This small molecule binds to this protein.
Small molecule (SMILES): CC(=O)N[C@H]1[C@H](O[C@H]2[C@H](O)[C@@H](NC(C)=O)CO[C@@H]2CO)O[C@H](CO)[C@@H](O[C@@H]2O[C@H](CO)[C@@H](O)[C@H](O)[C@@H]2O)[C@@H]1O

Sequence of chain 1.D:
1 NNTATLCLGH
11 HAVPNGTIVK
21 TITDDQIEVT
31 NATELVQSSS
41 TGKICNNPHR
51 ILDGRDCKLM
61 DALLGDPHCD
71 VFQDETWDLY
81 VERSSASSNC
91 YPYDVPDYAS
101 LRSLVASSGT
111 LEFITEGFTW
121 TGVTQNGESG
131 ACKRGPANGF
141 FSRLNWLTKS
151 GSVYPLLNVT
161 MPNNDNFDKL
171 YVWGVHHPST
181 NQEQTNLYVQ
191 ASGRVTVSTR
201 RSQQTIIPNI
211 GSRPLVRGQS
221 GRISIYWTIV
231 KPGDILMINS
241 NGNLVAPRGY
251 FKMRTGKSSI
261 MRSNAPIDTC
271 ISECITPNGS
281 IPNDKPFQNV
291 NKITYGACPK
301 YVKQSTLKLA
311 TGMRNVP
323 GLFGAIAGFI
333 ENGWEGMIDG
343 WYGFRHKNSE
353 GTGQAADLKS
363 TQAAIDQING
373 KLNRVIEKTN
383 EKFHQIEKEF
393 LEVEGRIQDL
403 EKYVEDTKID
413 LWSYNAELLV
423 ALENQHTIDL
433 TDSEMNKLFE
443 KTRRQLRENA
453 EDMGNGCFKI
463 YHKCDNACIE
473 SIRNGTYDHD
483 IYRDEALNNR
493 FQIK

Binding-site contacts:
Ligand atom O6 contacts residue THR311 of chain 1.D at 4.0 Å.
Ligand atom C1 contacts residue ASN31 of chain 1.D at 1.4 Å.
Ligand atom C5 contacts residue ASN31 of chain 1.D at 3.7 Å.
Ligand atom C1 contacts residue THR311 of chain 1.D at 3.7 Å.
Ligand atom C8 contacts residue THR33 of chain 1.D at 3.5 Å.
Ligand atom C5 contacts residue THR311 of chain 1.D at 4.3 Å.
Ligand atom C7 contacts residue ASN31 of chain 1.D at 3.3 Å.
Ligand atom C3 contacts residue ASN31 of chain 1.D at 3.7 Å.
Ligand atom O5 contacts residue ASN31 of chain 1.D at 2.4 Å (h-bond).
Ligand atom C6 contacts residue THR33 of chain 1.D at 4.2 Å.
Ligand atom O5 contacts residue THR311 of chain 1.D at 3.1 Å (h-bond).
Ligand atom O6 contacts residue LEU374 of chain 1.D at 3.1 Å.
Ligand atom N2 contacts residue ASN31 of chain 1.D at 2.8 Å (h-bond).
Ligand atom C4 contacts residue ASN31 of chain 1.D at 4.2 Å.
Ligand atom C6 contacts residue THR311 of chain 1.D at 4.0 Å.
Ligand atom O7 contacts residue ASN31 of chain 1.D at 3.4 Å (h-bond).
Ligand atom C6 contacts residue LEU374 of chain 1.D at 3.9 Å (hydrophobic).
Ligand atom C8 contacts residue ASN31 of chain 1.D at 4.4 Å.
Ligand atom C2 contacts residue ASN31 of chain 1.D at 2.4 Å.